Sequence of chain 1.A:
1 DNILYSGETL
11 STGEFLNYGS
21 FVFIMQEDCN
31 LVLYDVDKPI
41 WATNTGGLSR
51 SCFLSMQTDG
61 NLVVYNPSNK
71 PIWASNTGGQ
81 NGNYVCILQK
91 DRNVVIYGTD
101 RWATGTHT

Binding-site contacts:
Ligand atom O6 contacts residue ASN61 of chain 1.A at 3.7 Å.
Ligand atom O2 contacts residue GLN57 of chain 1.A at 2.6 Å (h-bond).
Ligand atom C5 contacts residue VAL63 of chain 1.A at 4.5 Å (hydrophobic).
Ligand atom C2 contacts residue GLN57 of chain 1.A at 3.5 Å.
Ligand atom C6 contacts residue VAL63 of chain 1.A at 4.0 Å (hydrophobic).
Ligand atom C2 contacts residue GLN57 of chain 1.A at 3.7 Å.
Ligand atom C1 contacts residue TYR65 of chain 1.A at 3.7 Å (hydrophobic).
Ligand atom C3 contacts residue TYR65 of chain 1.A at 4.0 Å (hydrophobic).
Ligand atom C1 contacts residue ASP59 of chain 1.A at 4.4 Å.
Ligand atom C3 contacts residue GLN57 of chain 1.A at 3.3 Å.
Ligand atom C2 contacts residue ASP59 of chain 1.A at 3.5 Å.
Ligand atom C6 contacts residue PRO71 of chain 1.A at 4.2 Å (hydrophobic).
Ligand atom C2 contacts residue TYR65 of chain 1.A at 3.4 Å (hydrophobic).
Ligand atom C5 contacts residue ASP59 of chain 1.A at 4.2 Å.
Ligand atom O6 contacts residue ALA74 of chain 1.A at 3.8 Å.
Ligand atom O2 contacts residue ASN61 of chain 1.A at 2.9 Å (h-bond).
Ligand atom O3 contacts residue TYR65 of chain 1.A at 3.3 Å (h-bond).
Ligand atom C1 contacts residue GLN57 of chain 1.A at 3.9 Å.
Ligand atom O4 contacts residue TYR65 of chain 1.A at 2.8 Å (h-bond).
Ligand atom O6 contacts residue ASN76 of chain 1.A at 3.7 Å.
Ligand atom O2 contacts residue TYR65 of chain 1.A at 4.3 Å.
Ligand atom C3 contacts residue GLN57 of chain 1.A at 3.9 Å.
Ligand atom C4 contacts residue ASN61 of chain 1.A at 4.0 Å.
Ligand atom C4 contacts residue GLN57 of chain 1.A at 4.1 Å.
Ligand atom O3 contacts residue GLN57 of chain 1.A at 3.8 Å.
Ligand atom C6 contacts residue ASN61 of chain 1.A at 3.6 Å.
Ligand atom C4 contacts residue TYR65 of chain 1.A at 3.5 Å (hydrophobic).
Ligand atom C1 contacts residue ASN61 of chain 1.A at 3.5 Å.
Ligand atom C3 contacts residue TYR65 of chain 1.A at 4.2 Å (hydrophobic).
Ligand atom O5 contacts residue ASN61 of chain 1.A at 2.8 Å (h-bond).
Ligand atom C4 contacts residue VAL63 of chain 1.A at 4.0 Å (hydrophobic).
Ligand atom C6 contacts residue ALA74 of chain 1.A at 3.9 Å (hydrophobic).
Ligand atom O4 contacts residue GLN57 of chain 1.A at 4.2 Å.
Ligand atom O2 contacts residue ASP59 of chain 1.A at 2.9 Å (salt-bridge).
Ligand atom C2 contacts residue ASN61 of chain 1.A at 3.8 Å.
Ligand atom O3 contacts residue GLN57 of chain 1.A at 3.2 Å (h-bond).
Ligand atom C5 contacts residue ASN61 of chain 1.A at 3.6 Å.
Ligand atom O4 contacts residue VAL63 of chain 1.A at 4.4 Å.
Ligand atom O4 contacts residue PRO71 of chain 1.A at 4.3 Å.

The protein below binds the small molecule below.
Small molecule (SMILES): CO[C@H]1O[C@H](CO)[C@@H](O)[C@H](O[C@H]2O[C@H](CO)[C@@H](O)[C@H](O)[C@@H]2O)[C@@H]1O